The small molecule below binds the protein below.
Small molecule (SMILES): CC(C)C[C@H](NC(=O)CNC(=O)[C@@H](NC(=O)[C@H](C)N)C(C)C)C(=O)NCC=O

Binding-site contacts:
Ligand atom CG2 contacts residue GLY96 of chain 1.D at 3.4 Å.
Ligand atom CG2 contacts residue TRP94 of chain 1.D at 4.0 Å (hydrophobic).
Ligand atom CB contacts residue TYR37 of chain 1.D at 3.4 Å (hydrophobic).
Ligand atom O contacts residue TRP33 of chain 1.C at 2.9 Å (h-bond).
Ligand atom CD2 contacts residue ALA105 of chain 1.C at 4.0 Å (hydrophobic).
Ligand atom CD2 contacts residue PHE103 of chain 1.C at 3.4 Å (hydrophobic).
Ligand atom CD1 contacts residue ALA105 of chain 1.C at 4.2 Å (hydrophobic).
Ligand atom C contacts residue TRP33 of chain 1.C at 3.5 Å (hydrophobic).
Ligand atom CB contacts residue GLY96 of chain 1.D at 3.8 Å.
Ligand atom CA contacts residue TRP33 of chain 1.C at 3.2 Å (hydrophobic).
Ligand atom CG1 contacts residue HIS98 of chain 1.D at 3.6 Å.
Ligand atom CA contacts residue GLY96 of chain 1.D at 3.9 Å.
Ligand atom CD2 contacts residue THR102 of chain 1.C at 3.2 Å.
Ligand atom CD2 contacts residue VAL104 of chain 1.C at 3.5 Å (hydrophobic).
Ligand atom C contacts residue THR102 of chain 1.C at 4.0 Å.
Ligand atom CD2 contacts residue THR101 of chain 1.C at 3.5 Å.
Ligand atom CB contacts residue THR102 of chain 1.C at 4.0 Å.
Ligand atom CB contacts residue ALA105 of chain 1.C at 3.9 Å (hydrophobic).
Ligand atom C contacts residue TRP108 of chain 1.C at 4.0 Å (hydrophobic).
Ligand atom O contacts residue THR102 of chain 1.C at 3.3 Å.
Ligand atom O contacts residue TRP108 of chain 1.C at 3.2 Å (h-bond).
Ligand atom CG1 contacts residue GLN101 of chain 1.D at 4.0 Å.
Ligand atom CG contacts residue ALA105 of chain 1.C at 4.2 Å (hydrophobic).
Ligand atom CB contacts residue GLY96 of chain 1.D at 3.8 Å.
Ligand atom CA contacts residue GLY96 of chain 1.D at 3.2 Å.
Ligand atom CG2 contacts residue TRP108 of chain 1.C at 3.7 Å (hydrophobic).
Ligand atom CB contacts residue ASP31 of chain 1.D at 4.1 Å.
Ligand atom CA contacts residue ASP31 of chain 1.D at 4.2 Å.
Ligand atom C contacts residue THR101 of chain 1.C at 4.0 Å.
Ligand atom N contacts residue GLY96 of chain 1.D at 2.8 Å (h-bond).
Ligand atom N contacts residue THR102 of chain 1.C at 3.5 Å (h-bond).
Ligand atom CA contacts residue THR102 of chain 1.C at 3.6 Å.
Ligand atom O contacts residue THR101 of chain 1.C at 3.4 Å (h-bond).
Ligand atom CG1 contacts residue GLY96 of chain 1.D at 3.7 Å.
Ligand atom CG1 contacts residue PHE99 of chain 1.D at 3.4 Å (hydrophobic).
Ligand atom O contacts residue ALA105 of chain 1.C at 4.1 Å.
Ligand atom CA contacts residue THR97 of chain 1.D at 3.7 Å.
Ligand atom C contacts residue GLY96 of chain 1.D at 3.5 Å.
Ligand atom N contacts residue ASP31 of chain 1.D at 3.3 Å (salt-bridge).
Ligand atom N contacts residue THR97 of chain 1.D at 3.5 Å (h-bond).

Sequence of chain 1.C:
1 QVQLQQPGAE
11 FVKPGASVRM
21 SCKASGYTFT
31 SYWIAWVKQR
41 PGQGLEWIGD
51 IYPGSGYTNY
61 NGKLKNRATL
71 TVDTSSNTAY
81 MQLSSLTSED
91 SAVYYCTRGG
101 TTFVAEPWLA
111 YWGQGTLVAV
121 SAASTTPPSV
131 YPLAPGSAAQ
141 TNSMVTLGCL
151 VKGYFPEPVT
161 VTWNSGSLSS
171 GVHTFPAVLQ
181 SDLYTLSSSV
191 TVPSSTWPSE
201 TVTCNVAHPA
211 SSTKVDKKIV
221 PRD

Sequence of chain 1.D:
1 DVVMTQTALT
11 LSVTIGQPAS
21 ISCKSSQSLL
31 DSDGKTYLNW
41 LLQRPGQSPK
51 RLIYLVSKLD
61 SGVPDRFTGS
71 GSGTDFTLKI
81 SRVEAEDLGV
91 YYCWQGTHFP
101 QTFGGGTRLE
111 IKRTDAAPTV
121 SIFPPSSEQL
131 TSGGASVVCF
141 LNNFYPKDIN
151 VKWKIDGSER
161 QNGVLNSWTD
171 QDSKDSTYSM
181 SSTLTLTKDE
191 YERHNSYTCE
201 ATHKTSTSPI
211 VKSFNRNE